This small molecule binds to this protein.
Small molecule (SMILES): CC(=O)N[C@H]1[C@H](O[C@H]2[C@H](O)[C@@H](NC(C)=O)CO[C@@H]2CO)O[C@H](CO)[C@@H](O)[C@@H]1O

Sequence of chain 1.C:
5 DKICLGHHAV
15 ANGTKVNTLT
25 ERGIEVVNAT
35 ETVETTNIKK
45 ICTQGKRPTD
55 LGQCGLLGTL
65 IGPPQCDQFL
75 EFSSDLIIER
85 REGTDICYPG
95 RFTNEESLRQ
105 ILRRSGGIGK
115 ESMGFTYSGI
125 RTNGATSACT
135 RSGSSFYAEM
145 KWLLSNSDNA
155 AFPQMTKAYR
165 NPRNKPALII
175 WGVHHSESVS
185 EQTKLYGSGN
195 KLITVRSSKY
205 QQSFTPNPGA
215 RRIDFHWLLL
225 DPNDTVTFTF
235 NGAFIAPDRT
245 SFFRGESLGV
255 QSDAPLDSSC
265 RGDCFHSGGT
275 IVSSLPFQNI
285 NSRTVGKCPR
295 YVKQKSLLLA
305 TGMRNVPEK

Binding-site contacts:
Ligand atom O5 contacts residue ASN32 of chain 1.C at 2.4 Å (h-bond).
Ligand atom N2 contacts residue ASN32 of chain 1.C at 2.9 Å (h-bond).
Ligand atom O5 contacts residue ALA33 of chain 1.C at 4.2 Å.
Ligand atom C4 contacts residue ASN32 of chain 1.C at 4.3 Å.
Ligand atom C5 contacts residue ASN32 of chain 1.C at 3.6 Å.
Ligand atom C6 contacts residue ALA33 of chain 1.C at 4.3 Å (hydrophobic).
Ligand atom O6 contacts residue THR34 of chain 1.C at 3.4 Å (h-bond).
Ligand atom O5 contacts residue THR305 of chain 1.C at 4.5 Å.
Ligand atom C7 contacts residue ASN32 of chain 1.C at 3.5 Å.
Ligand atom O7 contacts residue ASN32 of chain 1.C at 3.7 Å.
Ligand atom C6 contacts residue THR34 of chain 1.C at 3.5 Å.
Ligand atom O5 contacts residue THR34 of chain 1.C at 4.3 Å.
Ligand atom C2 contacts residue ASN32 of chain 1.C at 2.5 Å.
Ligand atom O6 contacts residue ALA33 of chain 1.C at 3.4 Å (h-bond).
Ligand atom C3 contacts residue ASN32 of chain 1.C at 3.8 Å.
Ligand atom C1 contacts residue ASN32 of chain 1.C at 1.4 Å.